Sequence of chain 1.B:
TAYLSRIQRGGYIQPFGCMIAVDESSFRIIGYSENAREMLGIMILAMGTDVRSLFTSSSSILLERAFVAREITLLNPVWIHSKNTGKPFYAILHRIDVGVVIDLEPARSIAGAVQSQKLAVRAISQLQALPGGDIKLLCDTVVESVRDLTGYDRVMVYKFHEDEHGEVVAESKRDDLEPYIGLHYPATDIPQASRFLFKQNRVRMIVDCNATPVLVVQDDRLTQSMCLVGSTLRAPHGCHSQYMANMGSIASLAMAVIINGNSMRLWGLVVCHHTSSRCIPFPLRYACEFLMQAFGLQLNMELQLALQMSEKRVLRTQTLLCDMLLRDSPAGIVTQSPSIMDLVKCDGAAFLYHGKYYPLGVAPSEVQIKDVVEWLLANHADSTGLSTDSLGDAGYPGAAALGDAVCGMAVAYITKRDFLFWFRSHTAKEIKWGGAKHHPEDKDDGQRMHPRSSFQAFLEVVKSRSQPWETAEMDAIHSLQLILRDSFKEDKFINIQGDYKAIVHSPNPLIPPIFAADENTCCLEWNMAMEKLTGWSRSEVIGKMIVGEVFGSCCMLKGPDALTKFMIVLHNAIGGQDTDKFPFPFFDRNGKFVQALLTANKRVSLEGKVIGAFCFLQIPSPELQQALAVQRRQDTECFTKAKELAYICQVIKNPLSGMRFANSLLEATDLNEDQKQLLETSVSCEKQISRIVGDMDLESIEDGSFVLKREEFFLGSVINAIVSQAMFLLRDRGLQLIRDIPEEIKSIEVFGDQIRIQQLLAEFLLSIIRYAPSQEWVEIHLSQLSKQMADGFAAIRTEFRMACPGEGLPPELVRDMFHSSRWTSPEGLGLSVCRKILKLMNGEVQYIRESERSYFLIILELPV

A protein and the small-molecule ligand that binds it are described below.
Small molecule (SMILES): C=CC1=C(C)/C(=C/C2=N/C(=C\c3[nH]c(/C=C4\NC(=O)[C@H](C)[C@H]4CC)c(C)c3CCC(=O)O)C(CCC(=O)O)=C2C)NC1=O

Binding-site contacts:
Ligand atom CAL contacts residue HIS358 of chain 1.B at 3.0 Å.
Ligand atom OBQ contacts residue TYR361 of chain 1.B at 3.5 Å.
Ligand atom CAH contacts residue CYS357 of chain 1.B at 2.8 Å (hydrophobic).
Ligand atom OBF contacts residue ALA372 of chain 1.B at 3.2 Å.
Ligand atom CAD contacts residue ILE108 of chain 1.B at 3.5 Å (hydrophobic).
Ligand atom CBD contacts residue CYS357 of chain 1.B at 3.3 Å (hydrophobic).
Ligand atom CAM contacts residue ARG322 of chain 1.B at 3.5 Å.
Ligand atom CAT contacts residue ARG578 of chain 1.B at 3.2 Å.
Ligand atom OBG contacts residue HIS355 of chain 1.B at 3.3 Å (h-bond).
Ligand atom OBG contacts residue ILE108 of chain 1.B at 3.5 Å.
Ligand atom NBP contacts residue ASP307 of chain 1.B at 3.1 Å (salt-bridge).
Ligand atom OBA contacts residue ARG322 of chain 1.B at 2.9 Å (salt-bridge).
Ligand atom CBK contacts residue SER312 of chain 1.B at 3.5 Å.
Ligand atom OBA contacts residue ARG352 of chain 1.B at 3.2 Å (salt-bridge).
Ligand atom CBJ contacts residue CYS357 of chain 1.B at 2.8 Å (hydrophobic).
Ligand atom OAZ contacts residue SER370 of chain 1.B at 3.5 Å (h-bond).
Ligand atom CAC contacts residue CYS357 of chain 1.B at 1.8 Å (hydrophobic).
Ligand atom CAD contacts residue SER312 of chain 1.B at 3.1 Å.
Ligand atom OAZ contacts residue HIS358 of chain 1.B at 3.3 Å (h-bond).
Ligand atom CAF contacts residue HIS358 of chain 1.B at 3.4 Å.
Ligand atom OBG contacts residue ARG352 of chain 1.B at 3.4 Å (salt-bridge).
Ligand atom NAJ contacts residue TYR361 of chain 1.B at 3.2 Å.
Ligand atom CBC contacts residue TYR361 of chain 1.B at 3.0 Å (hydrophobic).
Ligand atom CAS contacts residue TYR276 of chain 1.B at 3.5 Å (hydrophobic).
Ligand atom OAK contacts residue HIS403 of chain 1.B at 2.5 Å (h-bond).
Ligand atom CBN contacts residue CYS357 of chain 1.B at 3.0 Å (hydrophobic).
Ligand atom CAU contacts residue HIS355 of chain 1.B at 3.4 Å.
Ligand atom CAT contacts residue THR306 of chain 1.B at 3.5 Å.
Ligand atom CAW contacts residue TYR361 of chain 1.B at 3.2 Å (hydrophobic).
Ligand atom CAH contacts residue TYR104 of chain 1.B at 2.8 Å (hydrophobic).
Ligand atom CBO contacts residue SER312 of chain 1.B at 3.5 Å.
Ligand atom OBQ contacts residue ASP307 of chain 1.B at 3.2 Å.
Ligand atom OBF contacts residue HIS358 of chain 1.B at 3.2 Å (h-bond).
Ligand atom NAN contacts residue ASP307 of chain 1.B at 3.2 Å (salt-bridge).
Ligand atom CBI contacts residue TYR361 of chain 1.B at 3.4 Å (hydrophobic).
Ligand atom NAE contacts residue ASP307 of chain 1.B at 2.9 Å (salt-bridge).
Ligand atom CAO contacts residue SER312 of chain 1.B at 3.2 Å.
Ligand atom CAH contacts residue ARG578 of chain 1.B at 3.1 Å.
Ligand atom CAQ contacts residue CYS357 of chain 1.B at 3.5 Å (hydrophobic).
Ligand atom CAS contacts residue TYR361 of chain 1.B at 3.4 Å (hydrophobic).